Sequence of chain 1.A:
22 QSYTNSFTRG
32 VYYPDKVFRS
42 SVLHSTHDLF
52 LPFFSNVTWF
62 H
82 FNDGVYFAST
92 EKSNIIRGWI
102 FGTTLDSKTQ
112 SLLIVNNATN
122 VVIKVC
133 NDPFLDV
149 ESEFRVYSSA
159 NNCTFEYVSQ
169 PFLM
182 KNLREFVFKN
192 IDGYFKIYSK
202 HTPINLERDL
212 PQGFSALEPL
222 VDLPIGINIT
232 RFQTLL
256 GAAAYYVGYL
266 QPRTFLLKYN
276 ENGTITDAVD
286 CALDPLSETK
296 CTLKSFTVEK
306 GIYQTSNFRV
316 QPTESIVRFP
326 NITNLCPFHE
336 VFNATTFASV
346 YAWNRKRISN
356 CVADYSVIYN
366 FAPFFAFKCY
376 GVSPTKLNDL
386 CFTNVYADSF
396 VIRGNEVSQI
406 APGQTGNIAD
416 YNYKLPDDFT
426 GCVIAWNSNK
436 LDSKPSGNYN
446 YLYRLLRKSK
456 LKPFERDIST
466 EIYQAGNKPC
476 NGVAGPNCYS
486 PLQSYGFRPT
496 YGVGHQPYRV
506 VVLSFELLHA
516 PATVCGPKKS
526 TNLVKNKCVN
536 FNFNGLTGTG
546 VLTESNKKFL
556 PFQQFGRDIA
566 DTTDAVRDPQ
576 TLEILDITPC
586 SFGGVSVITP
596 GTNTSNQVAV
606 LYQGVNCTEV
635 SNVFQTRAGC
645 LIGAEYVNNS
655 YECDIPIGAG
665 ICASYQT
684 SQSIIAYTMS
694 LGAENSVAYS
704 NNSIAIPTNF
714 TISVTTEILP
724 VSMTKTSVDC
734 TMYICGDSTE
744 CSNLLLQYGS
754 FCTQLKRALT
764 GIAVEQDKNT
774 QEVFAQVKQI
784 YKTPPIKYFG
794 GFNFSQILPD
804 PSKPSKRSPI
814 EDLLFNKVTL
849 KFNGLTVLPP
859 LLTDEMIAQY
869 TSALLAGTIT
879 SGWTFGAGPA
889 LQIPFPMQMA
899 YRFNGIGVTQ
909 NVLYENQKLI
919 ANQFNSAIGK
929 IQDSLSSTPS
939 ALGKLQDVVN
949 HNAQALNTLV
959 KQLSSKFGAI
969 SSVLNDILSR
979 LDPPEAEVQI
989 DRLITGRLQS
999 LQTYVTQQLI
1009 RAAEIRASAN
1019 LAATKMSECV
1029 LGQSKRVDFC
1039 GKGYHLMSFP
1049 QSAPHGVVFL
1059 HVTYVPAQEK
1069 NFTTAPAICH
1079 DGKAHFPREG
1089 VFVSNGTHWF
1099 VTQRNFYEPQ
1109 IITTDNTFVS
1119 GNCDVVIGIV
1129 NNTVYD

Sequence of chain 1.B:
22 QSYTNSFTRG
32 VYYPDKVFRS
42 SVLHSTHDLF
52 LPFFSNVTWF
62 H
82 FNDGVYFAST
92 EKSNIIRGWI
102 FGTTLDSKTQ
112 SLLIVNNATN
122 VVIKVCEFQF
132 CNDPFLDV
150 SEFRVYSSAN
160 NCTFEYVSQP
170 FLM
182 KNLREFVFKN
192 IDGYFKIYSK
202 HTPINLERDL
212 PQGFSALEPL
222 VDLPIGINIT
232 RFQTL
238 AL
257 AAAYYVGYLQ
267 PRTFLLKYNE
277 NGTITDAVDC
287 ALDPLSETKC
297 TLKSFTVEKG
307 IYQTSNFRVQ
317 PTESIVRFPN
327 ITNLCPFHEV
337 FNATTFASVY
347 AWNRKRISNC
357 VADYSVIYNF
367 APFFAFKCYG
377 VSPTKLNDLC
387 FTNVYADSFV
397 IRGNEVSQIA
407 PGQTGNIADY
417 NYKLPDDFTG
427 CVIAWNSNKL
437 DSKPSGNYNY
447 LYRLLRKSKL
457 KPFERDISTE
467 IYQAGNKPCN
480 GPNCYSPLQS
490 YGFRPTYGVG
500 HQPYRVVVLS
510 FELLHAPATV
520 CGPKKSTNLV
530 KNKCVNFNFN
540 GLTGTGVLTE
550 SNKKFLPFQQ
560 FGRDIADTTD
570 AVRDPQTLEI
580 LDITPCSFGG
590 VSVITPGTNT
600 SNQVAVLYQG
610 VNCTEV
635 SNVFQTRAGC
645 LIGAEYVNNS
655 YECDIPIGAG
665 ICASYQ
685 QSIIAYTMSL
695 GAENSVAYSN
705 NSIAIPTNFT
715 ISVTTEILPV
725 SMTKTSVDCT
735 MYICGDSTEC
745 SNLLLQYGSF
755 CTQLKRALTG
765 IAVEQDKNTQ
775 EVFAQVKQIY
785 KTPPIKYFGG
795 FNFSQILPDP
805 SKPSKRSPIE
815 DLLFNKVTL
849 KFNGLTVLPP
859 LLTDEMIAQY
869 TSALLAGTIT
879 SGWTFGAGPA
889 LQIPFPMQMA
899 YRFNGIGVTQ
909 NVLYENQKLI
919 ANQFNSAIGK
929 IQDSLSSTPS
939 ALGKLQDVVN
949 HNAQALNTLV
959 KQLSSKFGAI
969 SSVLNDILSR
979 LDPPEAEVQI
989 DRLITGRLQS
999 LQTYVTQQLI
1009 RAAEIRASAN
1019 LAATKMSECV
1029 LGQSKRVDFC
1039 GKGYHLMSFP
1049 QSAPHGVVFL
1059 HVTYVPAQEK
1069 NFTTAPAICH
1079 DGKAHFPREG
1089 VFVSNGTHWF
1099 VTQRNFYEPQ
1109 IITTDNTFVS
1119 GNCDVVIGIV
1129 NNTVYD

This small molecule binds to this protein.
Small molecule (SMILES): CC(=O)N[C@@H]1[C@@H](O)[C@H](O)[C@@H](CO)O[C@H]1O

Binding-site contacts:
Ligand atom O5 contacts residue ASN704 of chain 1.B at 2.3 Å (h-bond).
Ligand atom C6 contacts residue TYR791 of chain 1.A at 4.2 Å (hydrophobic).
Ligand atom O3 contacts residue ASN704 of chain 1.B at 3.9 Å.
Ligand atom C1 contacts residue TYR791 of chain 1.A at 4.3 Å (hydrophobic).
Ligand atom C8 contacts residue ASN704 of chain 1.B at 4.2 Å.
Ligand atom O7 contacts residue ASN704 of chain 1.B at 4.2 Å.
Ligand atom O5 contacts residue TYR791 of chain 1.A at 4.2 Å.
Ligand atom C5 contacts residue ASN704 of chain 1.B at 3.6 Å.
Ligand atom N2 contacts residue ASN704 of chain 1.B at 3.0 Å (h-bond).
Ligand atom C5 contacts residue TYR791 of chain 1.A at 3.8 Å (hydrophobic).
Ligand atom C3 contacts residue ASN704 of chain 1.B at 3.6 Å.
Ligand atom C8 contacts residue ILE789 of chain 1.A at 3.7 Å (hydrophobic).
Ligand atom C4 contacts residue ASN704 of chain 1.B at 4.2 Å.
Ligand atom C7 contacts residue ASN704 of chain 1.B at 3.6 Å.
Ligand atom C1 contacts residue ASN704 of chain 1.B at 1.4 Å.
Ligand atom C2 contacts residue ASN704 of chain 1.B at 2.5 Å.